Binding-site contacts:
Ligand atom O06 contacts residue THR274 of chain 1.L at 2.9 Å (h-bond).
Ligand atom C14 contacts residue THR274 of chain 1.L at 3.5 Å.
Ligand atom C08 contacts residue ASP224 of chain 1.L at 3.7 Å.
Ligand atom C39 contacts residue ALA231 of chain 1.L at 3.5 Å (hydrophobic).
Ligand atom C36 contacts residue HIS227 of chain 1.L at 3.3 Å.
Ligand atom C28 contacts residue ARG359 of chain 1.L at 3.4 Å.
Ligand atom C15 contacts residue THR274 of chain 1.L at 3.7 Å.
Ligand atom C13 contacts residue PHE270 of chain 1.L at 3.7 Å (hydrophobic).
Ligand atom C42 contacts residue ARG359 of chain 1.L at 3.8 Å.
Ligand atom C31 contacts residue HIS227 of chain 1.L at 3.7 Å.
Ligand atom C07 contacts residue HIS227 of chain 1.L at 3.6 Å.
Ligand atom C07 contacts residue LEU228 of chain 1.L at 3.6 Å (hydrophobic).
Ligand atom C07 contacts residue ASP224 of chain 1.L at 3.3 Å.
Ligand atom O07 contacts residue LEU361 of chain 1.L at 3.7 Å.
Ligand atom C32 contacts residue ASP26 of chain 1.L at 3.6 Å.
Ligand atom O05 contacts residue LEU361 of chain 1.L at 3.5 Å.
Ligand atom C40 contacts residue ALA231 of chain 1.L at 3.6 Å (hydrophobic).
Ligand atom C44 contacts residue LEU361 of chain 1.L at 3.9 Å (hydrophobic).
Ligand atom C09 contacts residue HIS227 of chain 1.L at 3.7 Å.
Ligand atom C16 contacts residue PRO272 of chain 1.L at 3.8 Å (hydrophobic).
Ligand atom C41 contacts residue VAL23 of chain 1.L at 3.7 Å (hydrophobic).
Ligand atom O06 contacts residue PRO272 of chain 1.L at 3.3 Å (h-bond).
Ligand atom C06 contacts residue LEU228 of chain 1.L at 3.9 Å (hydrophobic).
Ligand atom O14 contacts residue HIS227 of chain 1.L at 2.6 Å (h-bond).
Ligand atom C19 contacts residue THR274 of chain 1.L at 3.9 Å.
Ligand atom C15 contacts residue PRO272 of chain 1.L at 3.2 Å (hydrophobic).
Ligand atom C08 contacts residue HIS227 of chain 1.L at 3.3 Å.
Ligand atom C32 contacts residue VAL23 of chain 1.L at 3.7 Å (hydrophobic).
Ligand atom C39 contacts residue SER234 of chain 1.L at 3.8 Å.
Ligand atom C40 contacts residue SER234 of chain 1.L at 2.9 Å.
Ligand atom C33 contacts residue ASP26 of chain 1.L at 3.4 Å.
Ligand atom O12 contacts residue ARG359 of chain 1.L at 3.5 Å (salt-bridge).
Ligand atom C17 contacts residue LEU361 of chain 1.L at 3.8 Å (hydrophobic).
Ligand atom C30 contacts residue HIS227 of chain 1.L at 3.5 Å.
Ligand atom C41 contacts residue SER234 of chain 1.L at 3.2 Å.
Ligand atom C27 contacts residue ARG359 of chain 1.L at 3.6 Å.
Ligand atom O13 contacts residue ARG359 of chain 1.L at 3.1 Å (salt-bridge).
Ligand atom C16 contacts residue THR274 of chain 1.L at 3.1 Å.
Ligand atom O08 contacts residue GLN279 of chain 1.L at 3.4 Å (h-bond).
Ligand atom C42 contacts residue VAL23 of chain 1.L at 3.7 Å (hydrophobic).

Sequence of chain 1.L:
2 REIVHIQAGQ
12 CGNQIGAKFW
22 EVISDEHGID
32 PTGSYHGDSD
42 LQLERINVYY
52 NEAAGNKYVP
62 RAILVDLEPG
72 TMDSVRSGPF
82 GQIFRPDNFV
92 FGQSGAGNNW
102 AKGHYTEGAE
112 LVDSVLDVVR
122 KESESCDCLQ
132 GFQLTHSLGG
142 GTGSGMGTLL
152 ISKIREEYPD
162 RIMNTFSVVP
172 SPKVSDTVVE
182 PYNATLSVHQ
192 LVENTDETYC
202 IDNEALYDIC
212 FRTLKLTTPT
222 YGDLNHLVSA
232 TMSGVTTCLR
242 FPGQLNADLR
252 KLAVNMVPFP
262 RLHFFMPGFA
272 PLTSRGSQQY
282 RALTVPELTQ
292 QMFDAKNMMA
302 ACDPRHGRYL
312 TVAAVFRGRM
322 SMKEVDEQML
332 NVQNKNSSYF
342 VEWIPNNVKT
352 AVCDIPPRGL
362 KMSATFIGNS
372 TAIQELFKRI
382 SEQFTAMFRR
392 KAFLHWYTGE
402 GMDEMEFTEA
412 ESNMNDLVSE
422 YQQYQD

A small-molecule ligand and the protein it binds are described below.
Small molecule (SMILES): CC(=O)O[C@H]1C(=O)[C@@]2(C)[C@H]([C@H](OC(=O)c3ccccc3)[C@]3(O)C[C@H](OC(=O)[C@H](O)[C@@H](NC(=O)c4ccccc4)c4ccccc4)C(C)=C1C3(C)C)[C@]1(OC(C)=O)CO[C@@H]1C[C@@H]2O